Binding-site contacts:
Ligand atom C7 contacts residue PHE22 of chain 1.A at 4.4 Å (hydrophobic).
Ligand atom C5 contacts residue PHE22 of chain 1.A at 3.7 Å (hydrophobic).
Ligand atom C1 contacts residue PHE22 of chain 1.A at 3.9 Å (hydrophobic).
Ligand atom C3 contacts residue THR321 of chain 1.A at 4.0 Å.
Ligand atom C6 contacts residue PHE22 of chain 1.A at 3.9 Å (hydrophobic).
Ligand atom C4 contacts residue PHE22 of chain 1.A at 3.5 Å (hydrophobic).
Ligand atom C2 contacts residue THR321 of chain 1.A at 4.1 Å.
Ligand atom C5 contacts residue GLY65 of chain 1.A at 4.3 Å.
Ligand atom C11 contacts residue ALA318 of chain 1.A at 4.3 Å (hydrophobic).
Ligand atom C8 contacts residue ILE304 of chain 1.A at 4.1 Å (hydrophobic).
Ligand atom C8 contacts residue PRO300 of chain 1.A at 4.4 Å (hydrophobic).
Ligand atom C7 contacts residue VAL322 of chain 1.A at 4.5 Å (hydrophobic).
Ligand atom C2 contacts residue PHE22 of chain 1.A at 3.7 Å (hydrophobic).
Ligand atom C3 contacts residue PHE22 of chain 1.A at 3.6 Å (hydrophobic).
Ligand atom C2 contacts residue VAL322 of chain 1.A at 4.4 Å (hydrophobic).
Ligand atom C6 contacts residue GLY65 of chain 1.A at 4.2 Å.
Ligand atom C8 contacts residue PHE22 of chain 1.A at 3.6 Å (hydrophobic).
Ligand atom C5 contacts residue ALA64 of chain 1.A at 4.0 Å (hydrophobic).

This protein binds this small molecule.
Small molecule (SMILES): CCOP(=O)(Cc1ccc(C)cc1)OCC

Sequence of chain 1.A:
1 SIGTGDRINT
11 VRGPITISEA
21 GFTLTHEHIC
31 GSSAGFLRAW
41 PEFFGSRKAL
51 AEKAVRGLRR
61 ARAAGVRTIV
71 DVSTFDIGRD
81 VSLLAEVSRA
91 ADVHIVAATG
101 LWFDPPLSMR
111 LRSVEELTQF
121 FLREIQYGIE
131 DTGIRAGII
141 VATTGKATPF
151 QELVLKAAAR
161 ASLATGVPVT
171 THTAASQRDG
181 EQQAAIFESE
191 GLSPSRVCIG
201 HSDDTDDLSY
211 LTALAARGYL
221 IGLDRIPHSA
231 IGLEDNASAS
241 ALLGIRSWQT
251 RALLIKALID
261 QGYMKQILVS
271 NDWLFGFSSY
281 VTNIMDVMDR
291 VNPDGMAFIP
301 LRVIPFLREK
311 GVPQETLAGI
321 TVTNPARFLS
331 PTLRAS